Sequence of chain 24.C:
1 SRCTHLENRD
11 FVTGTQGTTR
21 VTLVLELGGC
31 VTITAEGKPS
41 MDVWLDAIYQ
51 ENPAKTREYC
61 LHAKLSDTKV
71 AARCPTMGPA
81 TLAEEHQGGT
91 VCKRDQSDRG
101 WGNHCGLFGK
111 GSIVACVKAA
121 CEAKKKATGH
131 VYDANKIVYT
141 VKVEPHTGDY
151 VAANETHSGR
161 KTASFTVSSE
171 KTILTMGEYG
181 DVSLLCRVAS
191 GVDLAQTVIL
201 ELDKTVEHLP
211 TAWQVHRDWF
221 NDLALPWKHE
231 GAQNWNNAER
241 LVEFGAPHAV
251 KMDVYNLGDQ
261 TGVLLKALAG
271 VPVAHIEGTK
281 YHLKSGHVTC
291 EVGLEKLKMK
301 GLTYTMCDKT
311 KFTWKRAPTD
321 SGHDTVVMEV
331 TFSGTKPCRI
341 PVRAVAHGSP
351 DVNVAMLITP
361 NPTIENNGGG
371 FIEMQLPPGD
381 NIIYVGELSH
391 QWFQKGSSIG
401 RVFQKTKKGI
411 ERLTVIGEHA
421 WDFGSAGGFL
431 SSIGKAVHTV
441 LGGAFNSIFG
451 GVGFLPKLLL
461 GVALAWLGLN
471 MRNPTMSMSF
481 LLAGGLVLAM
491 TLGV

This protein binds this small molecule.
Small molecule (SMILES): CC(=O)N[C@H]1[C@H](O[C@H]2[C@H](O)[C@@H](NC(C)=O)CO[C@@H]2CO[C@@H]2O[C@@H](C)[C@@H](O)[C@@H](O)[C@@H]2O)O[C@H](CO)[C@@H](O)[C@@H]1O

Binding-site contacts:
Ligand atom O7 contacts residue GLU155 of chain 24.C at 3.8 Å.
Ligand atom O5 contacts residue HIS104 of chain 16.C at 2.9 Å.
Ligand atom C4 contacts residue ASN154 of chain 24.C at 4.3 Å.
Ligand atom C7 contacts residue GLU155 of chain 24.C at 4.2 Å.
Ligand atom C8 contacts residue ASN154 of chain 24.C at 3.6 Å.
Ligand atom C5 contacts residue HIS104 of chain 16.C at 3.1 Å.
Ligand atom C6 contacts residue ASN154 of chain 24.C at 3.8 Å.
Ligand atom C2 contacts residue ASN154 of chain 24.C at 2.4 Å.
Ligand atom C5 contacts residue ASN154 of chain 24.C at 4.3 Å.
Ligand atom C7 contacts residue ASN154 of chain 24.C at 3.4 Å.
Ligand atom C1 contacts residue ASN154 of chain 24.C at 1.4 Å.
Ligand atom C8 contacts residue GLU155 of chain 24.C at 3.6 Å.
Ligand atom C8 contacts residue HIS104 of chain 16.C at 3.9 Å.
Ligand atom C6 contacts residue HIS104 of chain 16.C at 3.3 Å.
Ligand atom O5 contacts residue ASN154 of chain 24.C at 2.4 Å (h-bond).
Ligand atom C3 contacts residue ASN154 of chain 24.C at 3.8 Å.
Ligand atom N2 contacts residue ASN154 of chain 24.C at 2.8 Å (h-bond).
Ligand atom C5 contacts residue ASN154 of chain 24.C at 3.7 Å.
Ligand atom C1 contacts residue HIS104 of chain 16.C at 3.6 Å.
Ligand atom O7 contacts residue ASN154 of chain 24.C at 3.2 Å (h-bond).
Ligand atom C1 contacts residue HIS104 of chain 16.C at 4.3 Å.
Ligand atom O5 contacts residue HIS104 of chain 16.C at 4.0 Å.
Ligand atom O6 contacts residue HIS104 of chain 16.C at 4.4 Å.

Sequence of chain 16.C:
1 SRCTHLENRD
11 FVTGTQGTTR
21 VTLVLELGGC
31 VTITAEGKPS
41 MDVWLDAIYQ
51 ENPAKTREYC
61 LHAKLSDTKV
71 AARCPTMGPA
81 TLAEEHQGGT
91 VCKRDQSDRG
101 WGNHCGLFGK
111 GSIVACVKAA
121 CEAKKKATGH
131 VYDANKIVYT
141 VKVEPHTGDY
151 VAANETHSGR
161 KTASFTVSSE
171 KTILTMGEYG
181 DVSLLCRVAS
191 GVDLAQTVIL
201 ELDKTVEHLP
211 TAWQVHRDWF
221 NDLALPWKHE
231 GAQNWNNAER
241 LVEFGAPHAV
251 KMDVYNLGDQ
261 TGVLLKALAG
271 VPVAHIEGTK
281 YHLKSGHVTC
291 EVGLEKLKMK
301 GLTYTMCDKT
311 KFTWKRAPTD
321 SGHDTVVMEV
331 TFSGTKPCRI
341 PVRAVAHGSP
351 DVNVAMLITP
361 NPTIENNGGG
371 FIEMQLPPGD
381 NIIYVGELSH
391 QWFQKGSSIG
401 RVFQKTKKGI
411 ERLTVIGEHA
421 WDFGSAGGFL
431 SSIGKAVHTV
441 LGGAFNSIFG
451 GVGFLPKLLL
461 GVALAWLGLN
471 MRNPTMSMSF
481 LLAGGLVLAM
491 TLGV